Binding-site contacts:
Ligand atom CB contacts residue ASP31 of chain 1.B at 3.6 Å.
Ligand atom O contacts residue VAL101 of chain 1.B at 3.7 Å.
Ligand atom CA contacts residue TYR98 of chain 1.A at 3.1 Å (hydrophobic).
Ligand atom N contacts residue TYR98 of chain 1.A at 3.6 Å.
Ligand atom CA contacts residue ASP31 of chain 1.B at 3.6 Å.
Ligand atom CD contacts residue VAL101 of chain 1.B at 3.6 Å (hydrophobic).
Ligand atom N contacts residue TYR98 of chain 1.A at 3.7 Å.
Ligand atom CB contacts residue TYR98 of chain 1.A at 2.9 Å (hydrophobic).
Ligand atom CG contacts residue TYR38 of chain 1.A at 4.0 Å (hydrophobic).
Ligand atom O contacts residue GLY33 of chain 1.B at 3.3 Å (h-bond).
Ligand atom O contacts residue TRP52 of chain 1.B at 3.6 Å.
Ligand atom ND2 contacts residue VAL101 of chain 1.B at 2.9 Å (h-bond).
Ligand atom N contacts residue TYR53 of chain 1.B at 3.6 Å.
Ligand atom C contacts residue TYR98 of chain 1.A at 3.8 Å (hydrophobic).
Ligand atom C contacts residue ASP31 of chain 1.B at 3.7 Å.
Ligand atom CB contacts residue TRP52 of chain 1.B at 3.7 Å (hydrophobic).
Ligand atom OD1 contacts residue GLY33 of chain 1.B at 2.9 Å (h-bond).
Ligand atom ND2 contacts residue GLY102 of chain 1.B at 3.4 Å (h-bond).
Ligand atom CG contacts residue VAL101 of chain 1.B at 3.8 Å (hydrophobic).
Ligand atom N contacts residue ASP31 of chain 1.B at 2.9 Å (salt-bridge).
Ligand atom OD1 contacts residue VAL101 of chain 1.B at 4.0 Å.
Ligand atom CA contacts residue TYR53 of chain 1.B at 3.8 Å (hydrophobic).
Ligand atom OD1 contacts residue TYR32 of chain 1.B at 3.5 Å.
Ligand atom CB contacts residue TYR53 of chain 1.B at 3.7 Å (hydrophobic).
Ligand atom CD contacts residue THR99 of chain 1.A at 3.6 Å.
Ligand atom CD contacts residue TYR98 of chain 1.A at 3.0 Å (hydrophobic).
Ligand atom CA contacts residue TRP52 of chain 1.B at 3.7 Å (hydrophobic).
Ligand atom CG contacts residue THR99 of chain 1.A at 3.6 Å.
Ligand atom O contacts residue TYR53 of chain 1.B at 3.7 Å.
Ligand atom CB contacts residue ASP31 of chain 1.B at 3.6 Å.
Ligand atom CA contacts residue ASP31 of chain 1.B at 3.8 Å.
Ligand atom OD1 contacts residue GLY102 of chain 1.B at 3.9 Å.
Ligand atom O contacts residue TYR53 of chain 1.B at 2.9 Å (h-bond).
Ligand atom O contacts residue TRP52 of chain 1.B at 3.7 Å.
Ligand atom OD1 contacts residue TYR38 of chain 1.A at 4.0 Å.
Ligand atom CG contacts residue VAL101 of chain 1.B at 3.9 Å (hydrophobic).
Ligand atom ND2 contacts residue TYR38 of chain 1.A at 3.6 Å.
Ligand atom C contacts residue TYR53 of chain 1.B at 3.5 Å (hydrophobic).
Ligand atom CG contacts residue ALA100 of chain 1.A at 3.3 Å (hydrophobic).
Ligand atom CD contacts residue ALA100 of chain 1.A at 3.9 Å (hydrophobic).

The small molecule below binds the protein below.
Small molecule (SMILES): C[C@H](NC(=O)[C@H](CC(N)=O)NC(=O)[C@@H]1CCCN1C(=O)[C@H](CC(=O)O)NC(=O)[C@@H]1CCCN1C(=O)[C@@H](N)CC(N)=O)C(=O)N[C@H](C=O)CC(N)=O

Sequence of chain 1.A:
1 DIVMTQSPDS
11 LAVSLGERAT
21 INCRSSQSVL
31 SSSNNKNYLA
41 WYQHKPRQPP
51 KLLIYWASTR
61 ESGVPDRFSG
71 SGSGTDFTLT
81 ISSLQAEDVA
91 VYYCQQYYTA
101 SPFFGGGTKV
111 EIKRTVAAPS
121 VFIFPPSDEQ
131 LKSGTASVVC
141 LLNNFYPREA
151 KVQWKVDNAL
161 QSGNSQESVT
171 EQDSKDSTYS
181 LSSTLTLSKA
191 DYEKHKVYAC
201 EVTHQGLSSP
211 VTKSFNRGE

Sequence of chain 1.B:
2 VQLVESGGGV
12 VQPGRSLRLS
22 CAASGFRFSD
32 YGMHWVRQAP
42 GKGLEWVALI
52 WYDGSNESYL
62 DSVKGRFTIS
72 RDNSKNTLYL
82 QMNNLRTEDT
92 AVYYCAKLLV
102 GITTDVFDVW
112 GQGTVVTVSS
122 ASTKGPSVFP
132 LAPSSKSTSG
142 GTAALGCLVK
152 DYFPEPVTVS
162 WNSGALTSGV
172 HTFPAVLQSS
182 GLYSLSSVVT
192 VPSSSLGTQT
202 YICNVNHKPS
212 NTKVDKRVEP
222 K